Binding-site contacts:
Ligand atom O3 contacts residue HIS92 of chain 1.B at 2.9 Å (h-bond).
Ligand atom O1 contacts residue LYS283 of chain 1.B at 3.2 Å.
Ligand atom C1 contacts residue HIS92 of chain 1.B at 3.7 Å.
Ligand atom C18 contacts residue HIS92 of chain 1.B at 3.8 Å.
Ligand atom C19 contacts residue THR64 of chain 1.B at 4.1 Å.
Ligand atom O contacts residue HIS98 of chain 1.B at 3.5 Å.
Ligand atom C18 contacts residue ALA282 of chain 1.B at 3.8 Å (hydrophobic).
Ligand atom S contacts residue GLY279 of chain 1.B at 3.8 Å.
Ligand atom C19 contacts residue ALA282 of chain 1.B at 4.0 Å (hydrophobic).
Ligand atom O4 contacts residue GLY279 of chain 1.B at 3.1 Å.
Ligand atom C13 contacts residue HIS92 of chain 1.B at 3.8 Å.
Ligand atom O6 contacts residue ASN89 of chain 1.B at 2.8 Å (h-bond).
Ligand atom O contacts residue HIS92 of chain 1.B at 3.7 Å.
Ligand atom C1 contacts residue PRO67 of chain 1.B at 3.9 Å (hydrophobic).
Ligand atom C contacts residue HIS92 of chain 1.B at 3.5 Å.
Ligand atom C7 contacts residue PRO67 of chain 1.B at 3.8 Å (hydrophobic).
Ligand atom C3 contacts residue GLY93 of chain 1.B at 3.6 Å.
Ligand atom C11 contacts residue ALA282 of chain 1.B at 3.7 Å (hydrophobic).
Ligand atom C2 contacts residue GLY93 of chain 1.B at 3.5 Å.
Ligand atom O5 contacts residue SER278 of chain 1.B at 3.5 Å.
Ligand atom C2 contacts residue TYR97 of chain 1.B at 3.5 Å (hydrophobic).
Ligand atom C19 contacts residue HIS92 of chain 1.B at 3.6 Å.
Ligand atom C19 contacts residue ASN89 of chain 1.B at 3.7 Å.
Ligand atom C12 contacts residue HIS92 of chain 1.B at 3.4 Å.
Ligand atom C10 contacts residue ALA282 of chain 1.B at 3.9 Å (hydrophobic).
Ligand atom C5 contacts residue PRO67 of chain 1.B at 3.5 Å (hydrophobic).
Ligand atom C18 contacts residue THR64 of chain 1.B at 4.0 Å.
Ligand atom C3 contacts residue TYR97 of chain 1.B at 3.5 Å (hydrophobic).
Ligand atom C15 contacts residue HIS92 of chain 1.B at 3.8 Å.
Ligand atom C14 contacts residue HIS92 of chain 1.B at 3.6 Å.
Ligand atom C18 contacts residue ASN89 of chain 1.B at 3.6 Å.
Ligand atom O contacts residue ASN89 of chain 1.B at 3.7 Å.
Ligand atom O6 contacts residue ARG87 of chain 1.B at 3.9 Å.
Ligand atom C6 contacts residue PRO67 of chain 1.B at 3.5 Å (hydrophobic).
Ligand atom C2 contacts residue HIS92 of chain 1.B at 4.0 Å.
Ligand atom O5 contacts residue GLY279 of chain 1.B at 3.1 Å (h-bond).
Ligand atom O3 contacts residue ASN89 of chain 1.B at 3.7 Å.
Ligand atom O6 contacts residue THR64 of chain 1.B at 3.6 Å.
Ligand atom O1 contacts residue PRO67 of chain 1.B at 4.1 Å.
Ligand atom C8 contacts residue HIS92 of chain 1.B at 3.9 Å.

Sequence of chain 1.B:
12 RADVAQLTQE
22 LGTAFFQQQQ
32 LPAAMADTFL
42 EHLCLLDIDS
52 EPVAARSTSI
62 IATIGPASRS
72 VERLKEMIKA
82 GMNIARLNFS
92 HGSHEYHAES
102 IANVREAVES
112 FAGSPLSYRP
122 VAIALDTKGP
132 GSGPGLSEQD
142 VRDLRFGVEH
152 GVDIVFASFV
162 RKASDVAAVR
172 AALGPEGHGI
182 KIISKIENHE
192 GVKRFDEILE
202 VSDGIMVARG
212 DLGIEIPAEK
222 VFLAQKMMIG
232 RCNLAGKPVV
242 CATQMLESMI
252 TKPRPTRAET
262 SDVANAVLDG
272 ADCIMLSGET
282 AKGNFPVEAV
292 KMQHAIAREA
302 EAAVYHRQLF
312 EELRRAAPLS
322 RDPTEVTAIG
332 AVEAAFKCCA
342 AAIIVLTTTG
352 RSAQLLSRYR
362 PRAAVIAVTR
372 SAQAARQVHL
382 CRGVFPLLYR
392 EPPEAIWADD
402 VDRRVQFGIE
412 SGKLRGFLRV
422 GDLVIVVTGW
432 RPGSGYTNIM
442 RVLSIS

The small molecule below binds the protein below.
Small molecule (SMILES): O=C1c2ccccc2C(=O)c2cc(S(=O)(=O)N3CCC[C@@H](C(=O)O)C3)c(O)cc21